Sequence of chain 1.A:
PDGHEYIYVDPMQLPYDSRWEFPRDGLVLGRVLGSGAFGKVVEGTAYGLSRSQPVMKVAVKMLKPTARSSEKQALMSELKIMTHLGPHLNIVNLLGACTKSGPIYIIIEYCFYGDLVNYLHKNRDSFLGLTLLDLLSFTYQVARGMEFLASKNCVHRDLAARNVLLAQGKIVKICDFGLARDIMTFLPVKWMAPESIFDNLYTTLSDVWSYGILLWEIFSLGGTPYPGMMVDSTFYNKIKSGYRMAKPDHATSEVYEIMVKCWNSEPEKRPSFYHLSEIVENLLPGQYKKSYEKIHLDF

A small-molecule ligand and the protein it binds are described below.
Small molecule (SMILES): CCN[C@@](C)(c1ccc(F)cc1)c1cnc(N2CCN(c3ncnn4cc(-c5cnn(C)c5)cc34)CC2)nc1

Binding-site contacts:
Ligand atom C27 contacts residue LYS57 of chain 1.A at 3.2 Å.
Ligand atom C27 contacts residue GLY56 of chain 1.A at 3.7 Å.
Ligand atom C12 contacts residue LEU204 of chain 1.A at 3.7 Å (hydrophobic).
Ligand atom N37 contacts residue TYR127 of chain 1.A at 3.7 Å.
Ligand atom C01 contacts residue PHE129 of chain 1.A at 3.6 Å (hydrophobic).
Ligand atom C24 contacts residue GLY56 of chain 1.A at 3.8 Å.
Ligand atom C29 contacts residue LYS78 of chain 1.A at 3.8 Å.
Ligand atom F31 contacts residue LEU80 of chain 1.A at 3.1 Å.
Ligand atom C10 contacts residue LEU204 of chain 1.A at 3.5 Å (hydrophobic).
Ligand atom C36 contacts residue GLU126 of chain 1.A at 3.2 Å.
Ligand atom C04 contacts residue GLY131 of chain 1.A at 3.8 Å.
Ligand atom N11 contacts residue LEU204 of chain 1.A at 3.8 Å.
Ligand atom C28 contacts residue MET79 of chain 1.A at 3.7 Å (hydrophobic).
Ligand atom N37 contacts residue CYS128 of chain 1.A at 3.2 Å (h-bond).
Ligand atom C19 contacts residue VAL58 of chain 1.A at 3.7 Å (hydrophobic).
Ligand atom C39 contacts residue CYS128 of chain 1.A at 3.7 Å (hydrophobic).
Ligand atom C17 contacts residue VAL58 of chain 1.A at 3.5 Å (hydrophobic).
Ligand atom C07 contacts residue CYS128 of chain 1.A at 3.1 Å (hydrophobic).
Ligand atom F31 contacts residue MET79 of chain 1.A at 3.3 Å.
Ligand atom C27 contacts residue MET79 of chain 1.A at 3.4 Å (hydrophobic).
Ligand atom C24 contacts residue GLY53 of chain 1.A at 3.7 Å.
Ligand atom C39 contacts residue GLY131 of chain 1.A at 3.6 Å.
Ligand atom C16 contacts residue LEU50 of chain 1.A at 3.8 Å (hydrophobic).
Ligand atom C19 contacts residue LYS78 of chain 1.A at 3.8 Å.
Ligand atom C39 contacts residue TYR127 of chain 1.A at 3.4 Å (hydrophobic).
Ligand atom C34 contacts residue ASP215 of chain 1.A at 3.8 Å.
Ligand atom N35 contacts residue LEU204 of chain 1.A at 3.4 Å.
Ligand atom C33 contacts residue ASP215 of chain 1.A at 3.3 Å.
Ligand atom C26 contacts residue LYS57 of chain 1.A at 3.3 Å.
Ligand atom C26 contacts residue GLY56 of chain 1.A at 3.7 Å.
Ligand atom C16 contacts residue VAL58 of chain 1.A at 3.8 Å (hydrophobic).
Ligand atom C36 contacts residue ALA76 of chain 1.A at 3.5 Å (hydrophobic).
Ligand atom C27 contacts residue LYS78 of chain 1.A at 3.4 Å.
Ligand atom C28 contacts residue LYS78 of chain 1.A at 3.5 Å.
Ligand atom N37 contacts residue GLU126 of chain 1.A at 3.6 Å.
Ligand atom C26 contacts residue LYS78 of chain 1.A at 3.7 Å.
Ligand atom C05 contacts residue GLY131 of chain 1.A at 3.5 Å.
Ligand atom C07 contacts residue TYR127 of chain 1.A at 3.4 Å (hydrophobic).
Ligand atom N18 contacts residue VAL58 of chain 1.A at 3.3 Å.
Ligand atom F31 contacts residue LEU92 of chain 1.A at 3.8 Å.